Binding-site contacts:
Ligand atom C1 contacts residue ASN350 of chain 1.B at 1.4 Å.
Ligand atom O5 contacts residue ASN350 of chain 1.B at 2.3 Å (h-bond).
Ligand atom C7 contacts residue GLN599 of chain 1.B at 3.7 Å.
Ligand atom C3 contacts residue THR600 of chain 1.B at 4.3 Å.
Ligand atom O7 contacts residue ASN350 of chain 1.B at 3.8 Å.
Ligand atom C4 contacts residue ASN350 of chain 1.B at 4.2 Å.
Ligand atom C5 contacts residue ASN350 of chain 1.B at 3.6 Å.
Ligand atom C1 contacts residue GLN599 of chain 1.B at 4.3 Å.
Ligand atom C3 contacts residue GLN599 of chain 1.B at 4.2 Å.
Ligand atom C8 contacts residue ASN350 of chain 1.B at 4.4 Å.
Ligand atom C2 contacts residue GLN599 of chain 1.B at 4.0 Å.
Ligand atom N2 contacts residue GLN599 of chain 1.B at 3.1 Å (h-bond).
Ligand atom C2 contacts residue ASN350 of chain 1.B at 2.5 Å.
Ligand atom N2 contacts residue ASN350 of chain 1.B at 2.5 Å (h-bond).
Ligand atom C7 contacts residue ASN350 of chain 1.B at 3.5 Å.
Ligand atom O6 contacts residue ASN350 of chain 1.B at 4.4 Å.
Ligand atom C3 contacts residue ASN350 of chain 1.B at 3.8 Å.
Ligand atom O7 contacts residue GLN599 of chain 1.B at 3.6 Å (h-bond).

The small molecule below binds the protein below.
Small molecule (SMILES): CC(=O)N[C@@H]1[C@@H](O)[C@H](O)[C@@H](CO)O[C@H]1O

Sequence of chain 1.B:
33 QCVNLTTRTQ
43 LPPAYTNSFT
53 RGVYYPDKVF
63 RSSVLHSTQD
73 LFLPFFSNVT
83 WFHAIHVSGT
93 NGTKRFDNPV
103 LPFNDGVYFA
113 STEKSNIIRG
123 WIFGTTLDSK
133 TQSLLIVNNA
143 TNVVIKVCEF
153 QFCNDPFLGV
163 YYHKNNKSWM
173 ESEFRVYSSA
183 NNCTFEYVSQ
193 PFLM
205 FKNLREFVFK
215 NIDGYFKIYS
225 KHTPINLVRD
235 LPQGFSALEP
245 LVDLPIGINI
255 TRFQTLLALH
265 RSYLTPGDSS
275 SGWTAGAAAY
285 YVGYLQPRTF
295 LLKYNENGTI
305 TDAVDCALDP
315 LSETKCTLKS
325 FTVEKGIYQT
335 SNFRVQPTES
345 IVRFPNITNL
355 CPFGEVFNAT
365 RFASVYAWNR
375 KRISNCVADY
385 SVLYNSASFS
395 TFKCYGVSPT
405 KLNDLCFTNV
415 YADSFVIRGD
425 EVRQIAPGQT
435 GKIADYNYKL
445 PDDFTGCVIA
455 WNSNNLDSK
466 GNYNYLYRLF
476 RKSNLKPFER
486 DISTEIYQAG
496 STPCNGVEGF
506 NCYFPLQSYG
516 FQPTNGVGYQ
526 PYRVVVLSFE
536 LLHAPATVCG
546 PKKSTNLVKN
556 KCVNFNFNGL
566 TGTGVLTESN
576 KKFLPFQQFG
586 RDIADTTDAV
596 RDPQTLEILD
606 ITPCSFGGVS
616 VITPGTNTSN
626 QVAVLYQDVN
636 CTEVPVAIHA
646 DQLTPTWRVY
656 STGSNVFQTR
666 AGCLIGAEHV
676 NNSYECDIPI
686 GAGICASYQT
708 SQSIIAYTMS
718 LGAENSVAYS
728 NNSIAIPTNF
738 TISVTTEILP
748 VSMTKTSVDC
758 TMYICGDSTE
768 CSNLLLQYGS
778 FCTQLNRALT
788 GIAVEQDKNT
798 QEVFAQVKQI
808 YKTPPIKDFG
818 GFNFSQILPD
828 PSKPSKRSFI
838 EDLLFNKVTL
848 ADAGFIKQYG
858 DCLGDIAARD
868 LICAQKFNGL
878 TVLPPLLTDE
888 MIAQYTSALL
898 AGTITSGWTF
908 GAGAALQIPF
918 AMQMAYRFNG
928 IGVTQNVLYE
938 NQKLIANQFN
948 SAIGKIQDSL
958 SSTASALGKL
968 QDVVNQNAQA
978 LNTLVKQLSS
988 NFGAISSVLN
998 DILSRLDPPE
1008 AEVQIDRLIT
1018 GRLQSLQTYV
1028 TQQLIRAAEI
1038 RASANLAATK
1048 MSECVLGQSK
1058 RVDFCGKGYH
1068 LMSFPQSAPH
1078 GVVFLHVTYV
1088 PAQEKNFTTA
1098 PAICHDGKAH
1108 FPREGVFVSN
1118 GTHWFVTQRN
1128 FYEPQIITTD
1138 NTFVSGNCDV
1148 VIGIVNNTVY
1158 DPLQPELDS